Binding-site contacts:
Ligand atom CAS contacts residue ALA315 of chain 1.A at 3.2 Å (hydrophobic).
Ligand atom CAU contacts residue SER209 of chain 1.A at 3.7 Å.
Ligand atom OAA contacts residue HIS207 of chain 1.A at 2.7 Å (h-bond).
Ligand atom OAC contacts residue ASN149 of chain 1.A at 2.6 Å (h-bond).
Ligand atom CAV contacts residue SER61 of chain 1.A at 3.7 Å.
Ligand atom OAF contacts residue ALA315 of chain 1.A at 3.2 Å (h-bond).
Ligand atom CAJ contacts residue THR316 of chain 1.A at 3.6 Å.
Ligand atom CAR contacts residue HIS207 of chain 1.A at 3.1 Å.
Ligand atom SAX contacts residue SER61 of chain 1.A at 3.7 Å.
Ligand atom CAL contacts residue THR316 of chain 1.A at 3.7 Å.
Ligand atom NAP contacts residue ALA315 of chain 1.A at 2.8 Å (h-bond).
Ligand atom OAD contacts residue TYR218 of chain 1.A at 3.6 Å.
Ligand atom CAG contacts residue LEU116 of chain 1.A at 3.7 Å (hydrophobic).
Ligand atom OAE contacts residue VAL206 of chain 1.A at 3.8 Å.
Ligand atom OAC contacts residue GLN117 of chain 1.A at 3.1 Å (h-bond).
Ligand atom CAH contacts residue GLN117 of chain 1.A at 3.7 Å.
Ligand atom OAA contacts residue VAL208 of chain 1.A at 3.8 Å.
Ligand atom SAX contacts residue ASN149 of chain 1.A at 3.7 Å.
Ligand atom OAD contacts residue SER61 of chain 1.A at 2.6 Å (h-bond).
Ligand atom OAD contacts residue LYS64 of chain 1.A at 3.3 Å (salt-bridge).
Ligand atom OAE contacts residue HIS207 of chain 1.A at 3.3 Å (h-bond).
Ligand atom OAB contacts residue SER61 of chain 1.A at 2.7 Å (h-bond).
Ligand atom OAA contacts residue SER209 of chain 1.A at 3.6 Å (h-bond).
Ligand atom CAR contacts residue VAL208 of chain 1.A at 3.5 Å (hydrophobic).
Ligand atom OAB contacts residue ALA315 of chain 1.A at 2.6 Å (h-bond).
Ligand atom OAE contacts residue GLY317 of chain 1.A at 3.7 Å.
Ligand atom OAE contacts residue VAL208 of chain 1.A at 3.7 Å.
Ligand atom CAL contacts residue GLY317 of chain 1.A at 2.8 Å.
Ligand atom OAF contacts residue GLY314 of chain 1.A at 3.5 Å.
Ligand atom CAK contacts residue SER209 of chain 1.A at 3.0 Å.
Ligand atom CAK contacts residue VAL208 of chain 1.A at 3.7 Å (hydrophobic).
Ligand atom CAJ contacts residue GLY317 of chain 1.A at 3.2 Å.
Ligand atom OAF contacts residue SER61 of chain 1.A at 3.7 Å.
Ligand atom CAU contacts residue VAL208 of chain 1.A at 3.5 Å (hydrophobic).
Ligand atom CAH contacts residue LEU116 of chain 1.A at 3.8 Å (hydrophobic).
Ligand atom OAD contacts residue ASN149 of chain 1.A at 3.6 Å.
Ligand atom CAS contacts residue SER61 of chain 1.A at 3.0 Å.
Ligand atom OAB contacts residue GLY314 of chain 1.A at 3.4 Å.
Ligand atom CAW contacts residue SER61 of chain 1.A at 3.4 Å.
Ligand atom CAN contacts residue ALA315 of chain 1.A at 3.5 Å (hydrophobic).

The small molecule below binds the protein below.
Small molecule (SMILES): O=C(O)c1ccc(CCCNS(=O)(=O)c2ccsc2C(=O)O)cc1

Sequence of chain 1.A:
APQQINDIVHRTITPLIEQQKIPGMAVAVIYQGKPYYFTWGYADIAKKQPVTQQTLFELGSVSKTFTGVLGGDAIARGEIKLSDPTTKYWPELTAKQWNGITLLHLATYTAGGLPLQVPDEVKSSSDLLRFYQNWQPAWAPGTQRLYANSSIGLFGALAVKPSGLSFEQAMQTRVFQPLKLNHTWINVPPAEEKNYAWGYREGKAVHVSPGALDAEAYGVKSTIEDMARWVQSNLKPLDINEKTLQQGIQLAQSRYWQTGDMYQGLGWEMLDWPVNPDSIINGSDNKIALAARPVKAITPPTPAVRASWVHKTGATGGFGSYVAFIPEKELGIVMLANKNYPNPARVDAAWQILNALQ